The protein below binds the small molecule below.
Small molecule (SMILES): [H]/N=C1/N[C@](C)(CC(C)C)C(=O)N1Cc1ccc(CNC(=O)NCCCC)cc1

Sequence of chain 1.A:
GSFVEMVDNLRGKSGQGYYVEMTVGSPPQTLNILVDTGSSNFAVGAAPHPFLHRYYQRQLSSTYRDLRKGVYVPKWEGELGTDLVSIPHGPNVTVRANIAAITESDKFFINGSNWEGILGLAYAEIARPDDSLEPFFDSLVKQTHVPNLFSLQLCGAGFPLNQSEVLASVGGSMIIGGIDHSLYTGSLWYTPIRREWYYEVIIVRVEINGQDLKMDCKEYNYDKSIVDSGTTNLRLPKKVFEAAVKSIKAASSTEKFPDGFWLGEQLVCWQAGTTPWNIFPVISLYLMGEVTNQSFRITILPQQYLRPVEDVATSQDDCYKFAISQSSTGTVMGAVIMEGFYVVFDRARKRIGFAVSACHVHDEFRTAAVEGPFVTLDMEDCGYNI

Binding-site contacts:
Ligand atom C4 contacts residue SER56 of chain 1.A at 3.9 Å.
Ligand atom C18 contacts residue GLY32 of chain 1.A at 4.1 Å.
Ligand atom N5 contacts residue THR253 of chain 1.A at 2.7 Å (h-bond).
Ligand atom N3 contacts residue GLY55 of chain 1.A at 3.7 Å.
Ligand atom C14 contacts residue THR252 of chain 1.A at 4.1 Å.
Ligand atom C1 contacts residue ASP53 of chain 1.A at 3.9 Å.
Ligand atom C21 contacts residue GLN33 of chain 1.A at 3.7 Å.
Ligand atom N1 contacts residue ASP53 of chain 1.A at 2.6 Å (salt-bridge).
Ligand atom C9 contacts residue THR252 of chain 1.A at 3.8 Å.
Ligand atom C7 contacts residue PHE129 of chain 1.A at 4.2 Å (hydrophobic).
Ligand atom C21 contacts residue GLY34 of chain 1.A at 4.2 Å.
Ligand atom C15 contacts residue GLY251 of chain 1.A at 3.1 Å.
Ligand atom C10 contacts residue THR252 of chain 1.A at 3.4 Å.
Ligand atom O2 contacts residue THR253 of chain 1.A at 2.8 Å (h-bond).
Ligand atom C15 contacts residue THR252 of chain 1.A at 3.6 Å.
Ligand atom C2 contacts residue ASP53 of chain 1.A at 3.3 Å.
Ligand atom N3 contacts residue ASP53 of chain 1.A at 2.9 Å (salt-bridge).
Ligand atom C8 contacts residue ILE139 of chain 1.A at 3.8 Å (hydrophobic).
Ligand atom C21 contacts residue LEU51 of chain 1.A at 4.1 Å (hydrophobic).
Ligand atom C19 contacts residue THR253 of chain 1.A at 4.0 Å.
Ligand atom C20 contacts residue THR253 of chain 1.A at 3.6 Å.
Ligand atom N1 contacts residue SER56 of chain 1.A at 3.9 Å.
Ligand atom C17 contacts residue GLY32 of chain 1.A at 3.6 Å.
Ligand atom C2 contacts residue ASP249 of chain 1.A at 4.0 Å.
Ligand atom C9 contacts residue ASP249 of chain 1.A at 3.6 Å.
Ligand atom N3 contacts residue ASP249 of chain 1.A at 2.9 Å (salt-bridge).
Ligand atom C19 contacts residue GLY251 of chain 1.A at 3.5 Å.
Ligand atom C8 contacts residue LEU51 of chain 1.A at 3.7 Å (hydrophobic).
Ligand atom C19 contacts residue GLY32 of chain 1.A at 4.0 Å.
Ligand atom C8 contacts residue ASP53 of chain 1.A at 3.8 Å.
Ligand atom C11 contacts residue THR252 of chain 1.A at 3.8 Å.
Ligand atom C21 contacts residue GLY251 of chain 1.A at 3.7 Å.
Ligand atom C5 contacts residue ILE139 of chain 1.A at 4.2 Å (hydrophobic).
Ligand atom O2 contacts residue THR252 of chain 1.A at 3.6 Å.
Ligand atom C14 contacts residue GLY251 of chain 1.A at 3.3 Å.
Ligand atom C17 contacts residue THR253 of chain 1.A at 3.7 Å.
Ligand atom N3 contacts residue GLY251 of chain 1.A at 3.8 Å.
Ligand atom C18 contacts residue ILE131 of chain 1.A at 3.8 Å (hydrophobic).
Ligand atom N5 contacts residue GLY32 of chain 1.A at 4.0 Å.
Ligand atom C8 contacts residue GLY251 of chain 1.A at 3.9 Å.